Binding-site contacts:
Ligand atom N2 contacts residue ALA39 of chain 1.A at 3.9 Å.
Ligand atom C4 contacts residue ALA39 of chain 1.A at 3.6 Å (hydrophobic).
Ligand atom C1 contacts residue LEU142 of chain 1.A at 3.3 Å (hydrophobic).
Ligand atom I1 contacts residue PHE88 of chain 1.A at 4.0 Å.
Ligand atom N1 contacts residue ILE18 of chain 1.A at 4.2 Å.
Ligand atom C4 contacts residue PHE90 of chain 1.A at 4.0 Å (hydrophobic).
Ligand atom I1 contacts residue LYS41 of chain 1.A at 3.3 Å.
Ligand atom N1 contacts residue ALA39 of chain 1.A at 4.3 Å.
Ligand atom C4 contacts residue LEU91 of chain 1.A at 3.8 Å (hydrophobic).
Ligand atom N2 contacts residue LEU91 of chain 1.A at 3.0 Å (h-bond).
Ligand atom C1 contacts residue ALA39 of chain 1.A at 3.7 Å (hydrophobic).
Ligand atom C2 contacts residue LYS41 of chain 1.A at 4.3 Å.
Ligand atom N2 contacts residue PHE90 of chain 1.A at 3.6 Å.
Ligand atom C3 contacts residue LEU91 of chain 1.A at 3.2 Å (hydrophobic).
Ligand atom I1 contacts residue VAL72 of chain 1.A at 4.2 Å.
Ligand atom C4 contacts residue LEU142 of chain 1.A at 3.3 Å (hydrophobic).
Ligand atom C1 contacts residue LYS41 of chain 1.A at 4.3 Å.
Ligand atom C3 contacts residue LEU142 of chain 1.A at 4.2 Å (hydrophobic).
Ligand atom N1 contacts residue LEU142 of chain 1.A at 4.3 Å.
Ligand atom N2 contacts residue GLU89 of chain 1.A at 4.1 Å.
Ligand atom C3 contacts residue PHE90 of chain 1.A at 3.8 Å (hydrophobic).
Ligand atom N2 contacts residue LEU142 of chain 1.A at 3.8 Å.
Ligand atom I1 contacts residue ALA152 of chain 1.A at 4.0 Å.
Ligand atom C2 contacts residue LEU142 of chain 1.A at 3.9 Å (hydrophobic).
Ligand atom C2 contacts residue ALA39 of chain 1.A at 4.1 Å (hydrophobic).
Ligand atom N1 contacts residue LEU91 of chain 1.A at 4.3 Å.
Ligand atom I1 contacts residue LEU142 of chain 1.A at 4.0 Å.
Ligand atom I1 contacts residue ASP153 of chain 1.A at 4.5 Å.
Ligand atom C4 contacts residue GLU89 of chain 1.A at 3.5 Å.
Ligand atom C3 contacts residue ILE18 of chain 1.A at 4.5 Å (hydrophobic).
Ligand atom C3 contacts residue ALA39 of chain 1.A at 4.3 Å (hydrophobic).

This small molecule binds to this protein.
Small molecule (SMILES): Ic1cncnc1

Sequence of chain 1.A:
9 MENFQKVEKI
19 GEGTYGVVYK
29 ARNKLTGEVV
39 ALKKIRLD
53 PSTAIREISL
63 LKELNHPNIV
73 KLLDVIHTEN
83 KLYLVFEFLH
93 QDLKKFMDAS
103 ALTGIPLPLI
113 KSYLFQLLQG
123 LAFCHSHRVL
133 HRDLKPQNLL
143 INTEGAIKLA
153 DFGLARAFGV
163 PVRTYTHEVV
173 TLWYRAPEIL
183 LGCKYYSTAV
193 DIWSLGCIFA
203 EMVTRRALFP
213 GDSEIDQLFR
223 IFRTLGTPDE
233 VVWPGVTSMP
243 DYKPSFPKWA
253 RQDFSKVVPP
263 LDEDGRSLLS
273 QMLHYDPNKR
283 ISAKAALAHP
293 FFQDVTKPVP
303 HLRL